A protein and the small-molecule ligand that binds it are described below.
Small molecule (SMILES): CC(=O)N[C@@H]1[C@@H](O)[C@H](O)[C@@H](CO)O[C@H]1O

Sequence of chain 1.A:
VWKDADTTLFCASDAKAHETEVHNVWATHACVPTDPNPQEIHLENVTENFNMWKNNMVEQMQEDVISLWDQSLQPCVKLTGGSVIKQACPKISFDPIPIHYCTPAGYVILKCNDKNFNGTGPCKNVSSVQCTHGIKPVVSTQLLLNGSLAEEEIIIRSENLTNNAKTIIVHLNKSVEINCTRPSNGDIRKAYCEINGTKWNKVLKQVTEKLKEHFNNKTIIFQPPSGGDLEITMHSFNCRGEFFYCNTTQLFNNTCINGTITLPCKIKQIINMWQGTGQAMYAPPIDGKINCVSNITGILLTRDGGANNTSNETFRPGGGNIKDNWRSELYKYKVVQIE

Binding-site contacts:
Ligand atom C4 contacts residue ASN202 of chain 1.A at 4.2 Å.
Ligand atom O7 contacts residue ASN202 of chain 1.A at 4.5 Å.
Ligand atom C8 contacts residue ASN202 of chain 1.A at 3.7 Å.
Ligand atom O5 contacts residue LYS205 of chain 1.A at 4.0 Å.
Ligand atom O5 contacts residue ASN202 of chain 1.A at 2.3 Å (h-bond).
Ligand atom C2 contacts residue ASN202 of chain 1.A at 2.5 Å.
Ligand atom C1 contacts residue THR204 of chain 1.A at 4.4 Å.
Ligand atom N2 contacts residue ASN202 of chain 1.A at 2.6 Å (h-bond).
Ligand atom C8 contacts residue THR274 of chain 1.A at 3.0 Å.
Ligand atom C1 contacts residue ASN202 of chain 1.A at 1.4 Å.
Ligand atom C7 contacts residue THR274 of chain 1.A at 4.3 Å.
Ligand atom C5 contacts residue ASN202 of chain 1.A at 3.6 Å.
Ligand atom C3 contacts residue ASN202 of chain 1.A at 3.8 Å.
Ligand atom O6 contacts residue LYS205 of chain 1.A at 4.1 Å.
Ligand atom C7 contacts residue ASN202 of chain 1.A at 3.4 Å.